Sequence of chain 1.C:
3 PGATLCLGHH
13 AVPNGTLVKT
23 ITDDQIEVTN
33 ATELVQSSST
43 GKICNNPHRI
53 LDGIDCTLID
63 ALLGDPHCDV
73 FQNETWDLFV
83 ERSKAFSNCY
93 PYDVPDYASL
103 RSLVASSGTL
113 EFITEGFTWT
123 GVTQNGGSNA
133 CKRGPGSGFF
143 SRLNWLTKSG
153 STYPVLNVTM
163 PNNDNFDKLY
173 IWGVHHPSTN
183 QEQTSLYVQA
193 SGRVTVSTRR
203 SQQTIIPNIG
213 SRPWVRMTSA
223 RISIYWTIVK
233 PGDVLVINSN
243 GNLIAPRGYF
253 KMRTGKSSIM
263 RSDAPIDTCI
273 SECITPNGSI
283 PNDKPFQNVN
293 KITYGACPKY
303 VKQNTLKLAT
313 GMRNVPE

Binding-site contacts:
Ligand atom C8 contacts residue THR31 of chain 1.C at 4.2 Å.
Ligand atom C5 contacts residue ASN32 of chain 1.C at 3.5 Å.
Ligand atom C1 contacts residue ASN32 of chain 1.C at 1.4 Å.
Ligand atom O7 contacts residue THR31 of chain 1.C at 3.9 Å.
Ligand atom C7 contacts residue ASN32 of chain 1.C at 3.2 Å.
Ligand atom C2 contacts residue ASN32 of chain 1.C at 2.4 Å.
Ligand atom C8 contacts residue ASN32 of chain 1.C at 4.4 Å.
Ligand atom O7 contacts residue ASN32 of chain 1.C at 3.1 Å (h-bond).
Ligand atom C6 contacts residue ASN32 of chain 1.C at 3.7 Å.
Ligand atom C4 contacts residue ASN32 of chain 1.C at 4.2 Å.
Ligand atom O5 contacts residue ASN32 of chain 1.C at 2.4 Å (h-bond).
Ligand atom N2 contacts residue ASN32 of chain 1.C at 2.9 Å (h-bond).
Ligand atom C3 contacts residue ASN32 of chain 1.C at 3.8 Å.
Ligand atom C7 contacts residue THR31 of chain 1.C at 4.3 Å.

A protein and the small-molecule ligand that binds it are described below.
Small molecule (SMILES): CC(=O)N[C@@H]1[C@@H](O)[C@H](O)[C@@H](CO)O[C@H]1O